Binding-site contacts:
Ligand atom O1A contacts residue GLY147 of chain 2.A at 3.6 Å.
Ligand atom O2A contacts residue GLY145 of chain 2.A at 3.5 Å.
Ligand atom N3B contacts residue GLY145 of chain 2.A at 3.0 Å (h-bond).
Ligand atom O2B contacts residue ASN62 of chain 2.A at 3.0 Å (h-bond).
Ligand atom O3A contacts residue MG1 of chain 2.D at 3.5 Å.
Ligand atom O2B contacts residue MG1 of chain 2.D at 2.2 Å.
Ligand atom O2A contacts residue VAL146 of chain 2.A at 3.4 Å.
Ligand atom O2' contacts residue ASN114 of chain 2.A at 3.3 Å (h-bond).
Ligand atom O1G contacts residue GLY147 of chain 2.A at 2.8 Å (h-bond).
Ligand atom O2A contacts residue PHE148 of chain 2.A at 2.9 Å (h-bond).
Ligand atom O1B contacts residue SER121 of chain 2.A at 2.5 Å (h-bond).
Ligand atom PG contacts residue PHE144 of chain 2.A at 3.6 Å.
Ligand atom PA contacts residue MG1 of chain 2.D at 3.3 Å.
Ligand atom N3 contacts residue MET106 of chain 2.A at 3.6 Å.
Ligand atom N3B contacts residue PHE144 of chain 2.A at 3.3 Å (h-bond).
Ligand atom N3B contacts residue GLN143 of chain 2.A at 3.1 Å (h-bond).
Ligand atom O1G contacts residue GLY145 of chain 2.A at 3.1 Å (h-bond).
Ligand atom N7 contacts residue ASN62 of chain 2.A at 3.4 Å.
Ligand atom O3G contacts residue ARG345 of chain 2.A at 2.7 Å (salt-bridge).
Ligand atom N3B contacts residue GLY142 of chain 2.A at 3.5 Å.
Ligand atom O3' contacts residue GLY122 of chain 2.A at 2.9 Å (h-bond).
Ligand atom PG contacts residue MG1 of chain 2.D at 3.3 Å.
Ligand atom O1A contacts residue ASN62 of chain 2.A at 2.9 Å (h-bond).
Ligand atom PA contacts residue PHE148 of chain 2.A at 3.5 Å.
Ligand atom C2 contacts residue ALA66 of chain 2.A at 3.6 Å (hydrophobic).
Ligand atom O3G contacts residue PHE144 of chain 2.A at 3.0 Å (h-bond).
Ligand atom N6 contacts residue ASP101 of chain 2.A at 2.9 Å (salt-bridge).
Ligand atom N1 contacts residue ALA66 of chain 2.A at 3.2 Å.
Ligand atom O3A contacts residue GLY145 of chain 2.A at 3.2 Å.
Ligand atom O2G contacts residue MG1 of chain 2.D at 2.1 Å.
Ligand atom N1 contacts residue THR194 of chain 2.A at 3.4 Å (h-bond).
Ligand atom O1A contacts residue MG1 of chain 2.D at 2.1 Å.
Ligand atom O2G contacts residue GLU58 of chain 2.A at 3.5 Å (salt-bridge).
Ligand atom O2A contacts residue GLY147 of chain 2.A at 3.2 Å (h-bond).
Ligand atom PB contacts residue MG1 of chain 2.D at 3.1 Å.
Ligand atom O3G contacts residue GLN143 of chain 2.A at 2.7 Å (h-bond).
Ligand atom O1A contacts residue PHE148 of chain 2.A at 3.2 Å (h-bond).
Ligand atom O3G contacts residue GLY142 of chain 2.A at 3.5 Å.
Ligand atom PG contacts residue GLY145 of chain 2.A at 3.6 Å.
Ligand atom O1G contacts residue VAL146 of chain 2.A at 2.9 Å (h-bond).

A small-molecule ligand and the protein it binds are described below.
Small molecule (SMILES): Nc1ncnc2c1ncn2[C@@H]1O[C@H](CO[P](=O)(O)O[P](=O)(O)NP(=O)(O)O)[C@@H](O)[C@H]1O

Sequence of chain 2.A:
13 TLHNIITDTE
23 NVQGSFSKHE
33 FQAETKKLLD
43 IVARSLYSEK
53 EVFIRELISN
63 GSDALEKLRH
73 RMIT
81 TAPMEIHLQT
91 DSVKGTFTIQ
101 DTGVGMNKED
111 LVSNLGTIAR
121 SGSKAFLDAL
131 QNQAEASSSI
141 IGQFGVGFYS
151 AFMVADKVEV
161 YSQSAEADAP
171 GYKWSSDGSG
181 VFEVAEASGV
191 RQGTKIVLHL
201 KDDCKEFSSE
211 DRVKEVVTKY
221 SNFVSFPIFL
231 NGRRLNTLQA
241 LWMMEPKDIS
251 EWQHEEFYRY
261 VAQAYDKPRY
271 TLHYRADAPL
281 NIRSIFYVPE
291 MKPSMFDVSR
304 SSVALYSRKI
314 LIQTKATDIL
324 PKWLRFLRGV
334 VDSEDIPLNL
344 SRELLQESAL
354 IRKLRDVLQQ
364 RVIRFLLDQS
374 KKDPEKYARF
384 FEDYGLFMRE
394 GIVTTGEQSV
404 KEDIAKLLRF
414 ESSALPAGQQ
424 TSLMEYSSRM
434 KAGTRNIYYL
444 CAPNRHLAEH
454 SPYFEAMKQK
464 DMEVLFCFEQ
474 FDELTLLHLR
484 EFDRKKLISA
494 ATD